Binding-site contacts:
Ligand atom C3 contacts residue ASP163 of chain 1.A at 4.0 Å.
Ligand atom C2 contacts residue ASP163 of chain 1.A at 3.5 Å.
Ligand atom O6 contacts residue ASP163 of chain 1.A at 4.3 Å.
Ligand atom O7 contacts residue ASP163 of chain 1.A at 3.9 Å.
Ligand atom C7 contacts residue ASN165 of chain 1.A at 3.4 Å.
Ligand atom C7 contacts residue THR164 of chain 1.A at 3.8 Å.
Ligand atom C8 contacts residue ASN165 of chain 1.A at 3.9 Å.
Ligand atom C2 contacts residue ASN165 of chain 1.A at 2.5 Å.
Ligand atom C8 contacts residue THR164 of chain 1.A at 4.0 Å.
Ligand atom C1 contacts residue ASP163 of chain 1.A at 4.0 Å.
Ligand atom O3 contacts residue ASP163 of chain 1.A at 4.1 Å.
Ligand atom C4 contacts residue ASP163 of chain 1.A at 3.9 Å.
Ligand atom C5 contacts residue ASN165 of chain 1.A at 3.7 Å.
Ligand atom O7 contacts residue ASN165 of chain 1.A at 4.1 Å.
Ligand atom C1 contacts residue ASN165 of chain 1.A at 1.4 Å.
Ligand atom O5 contacts residue ASP163 of chain 1.A at 4.2 Å.
Ligand atom C4 contacts residue ASN165 of chain 1.A at 4.1 Å.
Ligand atom O5 contacts residue ASN165 of chain 1.A at 2.3 Å (h-bond).
Ligand atom N2 contacts residue ASN165 of chain 1.A at 2.9 Å (h-bond).
Ligand atom N2 contacts residue ASP163 of chain 1.A at 4.5 Å.
Ligand atom O7 contacts residue THR164 of chain 1.A at 2.9 Å (h-bond).
Ligand atom C3 contacts residue ASN165 of chain 1.A at 3.8 Å.

Sequence of chain 1.A:
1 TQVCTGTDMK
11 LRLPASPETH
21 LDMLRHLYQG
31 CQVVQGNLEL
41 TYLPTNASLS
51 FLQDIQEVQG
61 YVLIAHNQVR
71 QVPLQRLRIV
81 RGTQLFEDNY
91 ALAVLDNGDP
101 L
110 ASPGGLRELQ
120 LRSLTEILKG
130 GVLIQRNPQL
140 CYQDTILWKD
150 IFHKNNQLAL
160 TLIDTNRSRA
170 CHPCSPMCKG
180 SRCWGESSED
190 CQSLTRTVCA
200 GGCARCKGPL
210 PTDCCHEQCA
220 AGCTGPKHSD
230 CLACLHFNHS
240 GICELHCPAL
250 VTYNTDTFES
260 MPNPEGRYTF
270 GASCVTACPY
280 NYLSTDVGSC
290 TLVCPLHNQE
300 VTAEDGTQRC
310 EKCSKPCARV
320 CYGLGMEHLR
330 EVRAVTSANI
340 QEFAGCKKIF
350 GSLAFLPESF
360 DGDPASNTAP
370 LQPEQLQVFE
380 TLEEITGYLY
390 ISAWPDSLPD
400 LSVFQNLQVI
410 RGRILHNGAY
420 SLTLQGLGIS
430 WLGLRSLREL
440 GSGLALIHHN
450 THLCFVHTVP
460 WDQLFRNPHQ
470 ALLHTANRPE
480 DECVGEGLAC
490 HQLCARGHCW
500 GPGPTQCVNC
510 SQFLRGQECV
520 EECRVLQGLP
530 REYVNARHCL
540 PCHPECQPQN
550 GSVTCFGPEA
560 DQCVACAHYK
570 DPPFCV

A protein and the small-molecule ligand that binds it are described below.
Small molecule (SMILES): CC(=O)N[C@@H]1[C@@H](O)[C@H](O)[C@@H](CO)O[C@H]1O